Binding-site contacts:
Ligand atom C5' contacts residue ASP534 of chain 1.E at 3.5 Å.
Ligand atom O2G contacts residue MN1 of chain 1.G at 2.0 Å.
Ligand atom O2G contacts residue TYR358 of chain 1.E at 3.2 Å (h-bond).
Ligand atom C2' contacts residue PHE414 of chain 1.E at 3.3 Å (hydrophobic).
Ligand atom O3G contacts residue ARG406 of chain 1.E at 2.9 Å (salt-bridge).
Ligand atom PA contacts residue MG1 of chain 1.H at 3.6 Å.
Ligand atom C1' contacts residue ARG319 of chain 1.E at 3.5 Å.
Ligand atom C1' contacts residue GLU362 of chain 1.E at 3.3 Å.
Ligand atom O1B contacts residue HIS386 of chain 1.E at 3.1 Å.
Ligand atom C3' contacts residue PHE414 of chain 1.E at 3.5 Å (hydrophobic).
Ligand atom O2A contacts residue MG1 of chain 1.H at 2.7 Å.
Ligand atom O3A contacts residue LYS410 of chain 1.E at 3.3 Å (salt-bridge).
Ligand atom O2B contacts residue ASP534 of chain 1.E at 3.0 Å (salt-bridge).
Ligand atom O2 contacts residue GLU362 of chain 1.E at 3.6 Å.
Ligand atom PB contacts residue MN1 of chain 1.G at 3.2 Å.
Ligand atom O2A contacts residue ASP534 of chain 1.E at 3.1 Å (salt-bridge).
Ligand atom O3B contacts residue HIS386 of chain 1.E at 3.2 Å.
Ligand atom PG contacts residue LYS410 of chain 1.E at 3.5 Å.
Ligand atom O2G contacts residue ASP357 of chain 1.E at 2.8 Å (salt-bridge).
Ligand atom O2B contacts residue TYR358 of chain 1.E at 3.3 Å (h-bond).
Ligand atom O1G contacts residue LYS410 of chain 1.E at 2.7 Å (salt-bridge).
Ligand atom PG contacts residue MN1 of chain 1.G at 3.3 Å.
Ligand atom O3' contacts residue PHE414 of chain 1.E at 3.3 Å.
Ligand atom N3 contacts residue PHE414 of chain 1.E at 3.6 Å.
Ligand atom O3G contacts residue GLN360 of chain 1.E at 3.2 Å (h-bond).
Ligand atom O1G contacts residue ARG406 of chain 1.E at 3.2 Å (salt-bridge).
Ligand atom O2 contacts residue TYR418 of chain 1.E at 3.6 Å.
Ligand atom PB contacts residue GLN360 of chain 1.E at 3.5 Å.
Ligand atom PA contacts residue MN1 of chain 1.G at 3.4 Å.
Ligand atom C2' contacts residue GLU362 of chain 1.E at 3.1 Å.
Ligand atom O4' contacts residue ARG319 of chain 1.E at 3.3 Å (salt-bridge).
Ligand atom O2B contacts residue MN1 of chain 1.G at 2.0 Å.
Ligand atom O2A contacts residue MN1 of chain 1.G at 2.0 Å.
Ligand atom O1A contacts residue LYS410 of chain 1.E at 3.1 Å (salt-bridge).
Ligand atom O2A contacts residue ASP357 of chain 1.E at 3.5 Å (salt-bridge).
Ligand atom O3' contacts residue ILE361 of chain 1.E at 3.6 Å.
Ligand atom O3B contacts residue LYS410 of chain 1.E at 3.0 Å (salt-bridge).
Ligand atom O1B contacts residue PHE414 of chain 1.E at 3.5 Å.
Ligand atom O1B contacts residue GLN360 of chain 1.E at 3.2 Å.
Ligand atom O3' contacts residue GLU362 of chain 1.E at 3.2 Å (salt-bridge).

Sequence of chain 1.E:
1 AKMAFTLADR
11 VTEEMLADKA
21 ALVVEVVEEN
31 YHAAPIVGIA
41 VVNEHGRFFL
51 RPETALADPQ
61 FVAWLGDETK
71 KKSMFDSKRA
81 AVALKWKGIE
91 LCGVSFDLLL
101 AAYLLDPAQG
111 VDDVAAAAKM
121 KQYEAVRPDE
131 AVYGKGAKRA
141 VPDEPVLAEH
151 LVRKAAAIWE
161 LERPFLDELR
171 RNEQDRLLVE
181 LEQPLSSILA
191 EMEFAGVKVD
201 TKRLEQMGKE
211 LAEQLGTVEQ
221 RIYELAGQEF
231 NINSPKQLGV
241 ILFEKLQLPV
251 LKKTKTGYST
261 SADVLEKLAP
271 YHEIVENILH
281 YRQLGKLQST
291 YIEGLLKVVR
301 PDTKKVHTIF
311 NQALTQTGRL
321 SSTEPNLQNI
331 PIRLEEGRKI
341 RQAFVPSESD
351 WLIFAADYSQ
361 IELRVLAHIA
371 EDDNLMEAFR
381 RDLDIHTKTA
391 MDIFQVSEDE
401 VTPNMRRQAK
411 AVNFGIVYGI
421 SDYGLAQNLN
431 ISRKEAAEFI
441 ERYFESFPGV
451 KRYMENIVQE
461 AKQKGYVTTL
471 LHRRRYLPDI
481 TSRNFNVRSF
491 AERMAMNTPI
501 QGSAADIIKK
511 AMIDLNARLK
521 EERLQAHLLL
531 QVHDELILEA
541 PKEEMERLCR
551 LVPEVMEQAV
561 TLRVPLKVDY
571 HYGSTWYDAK

The protein below binds the small molecule below.
Small molecule (SMILES): Nc1ccn([C@H]2C[C@H](O)[C@@H](CO[P](=O)(O)O[P](=O)(O)OP(=O)(O)O)O2)c(=O)n1